Sequence of chain 1.A:
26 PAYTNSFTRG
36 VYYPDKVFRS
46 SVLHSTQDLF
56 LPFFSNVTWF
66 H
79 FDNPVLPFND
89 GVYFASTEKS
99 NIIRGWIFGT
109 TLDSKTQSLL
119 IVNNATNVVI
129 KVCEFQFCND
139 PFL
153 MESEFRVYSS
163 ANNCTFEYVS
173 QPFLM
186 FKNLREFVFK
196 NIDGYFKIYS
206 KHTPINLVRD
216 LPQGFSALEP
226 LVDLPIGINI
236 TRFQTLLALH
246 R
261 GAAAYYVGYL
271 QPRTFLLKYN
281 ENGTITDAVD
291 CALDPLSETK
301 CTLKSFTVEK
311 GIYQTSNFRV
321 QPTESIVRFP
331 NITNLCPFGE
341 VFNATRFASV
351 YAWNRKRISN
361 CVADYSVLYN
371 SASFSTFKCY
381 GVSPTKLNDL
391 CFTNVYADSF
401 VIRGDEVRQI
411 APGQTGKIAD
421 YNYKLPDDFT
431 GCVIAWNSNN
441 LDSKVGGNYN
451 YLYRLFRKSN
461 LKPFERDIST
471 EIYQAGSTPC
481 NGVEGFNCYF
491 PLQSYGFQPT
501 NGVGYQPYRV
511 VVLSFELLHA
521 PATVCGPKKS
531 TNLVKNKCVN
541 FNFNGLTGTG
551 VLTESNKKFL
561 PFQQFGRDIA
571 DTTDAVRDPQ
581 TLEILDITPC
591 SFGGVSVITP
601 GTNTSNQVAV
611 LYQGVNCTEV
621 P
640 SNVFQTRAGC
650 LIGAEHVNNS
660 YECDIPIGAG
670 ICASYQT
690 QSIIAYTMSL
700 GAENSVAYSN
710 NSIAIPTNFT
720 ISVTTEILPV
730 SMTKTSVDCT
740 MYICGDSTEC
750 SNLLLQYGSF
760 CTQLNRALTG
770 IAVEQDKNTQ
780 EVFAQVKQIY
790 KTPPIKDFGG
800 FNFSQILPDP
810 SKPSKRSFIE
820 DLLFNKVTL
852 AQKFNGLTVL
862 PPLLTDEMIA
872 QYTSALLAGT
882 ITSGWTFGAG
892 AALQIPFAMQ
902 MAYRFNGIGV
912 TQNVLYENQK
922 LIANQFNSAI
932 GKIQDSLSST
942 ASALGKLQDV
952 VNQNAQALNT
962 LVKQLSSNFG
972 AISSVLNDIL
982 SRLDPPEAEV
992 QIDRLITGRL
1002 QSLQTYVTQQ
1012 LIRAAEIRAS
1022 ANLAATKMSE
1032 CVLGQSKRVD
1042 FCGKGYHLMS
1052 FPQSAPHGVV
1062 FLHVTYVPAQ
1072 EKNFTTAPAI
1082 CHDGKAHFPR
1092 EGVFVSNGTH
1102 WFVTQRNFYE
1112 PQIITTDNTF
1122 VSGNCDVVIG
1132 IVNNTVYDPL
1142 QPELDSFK

This small molecule binds to this protein.
Small molecule (SMILES): CC(=O)N[C@@H]1[C@@H](O)[C@H](O)[C@@H](CO)O[C@H]1O

Binding-site contacts:
Ligand atom O7 contacts residue PHE342 of chain 1.A at 4.2 Å.
Ligand atom C2 contacts residue SER371 of chain 1.A at 4.3 Å.
Ligand atom O4 contacts residue SER371 of chain 1.A at 3.8 Å.
Ligand atom C1 contacts residue ASN343 of chain 1.A at 1.4 Å.
Ligand atom C8 contacts residue PHE342 of chain 1.A at 3.6 Å (hydrophobic).
Ligand atom C4 contacts residue ASN343 of chain 1.A at 4.2 Å.
Ligand atom C3 contacts residue ASN343 of chain 1.A at 3.8 Å.
Ligand atom C8 contacts residue LEU368 of chain 1.A at 3.7 Å (hydrophobic).
Ligand atom O7 contacts residue SER371 of chain 1.A at 3.3 Å (h-bond).
Ligand atom C7 contacts residue PHE342 of chain 1.A at 4.3 Å (hydrophobic).
Ligand atom C5 contacts residue ASN343 of chain 1.A at 3.7 Å.
Ligand atom C7 contacts residue PHE374 of chain 1.A at 4.4 Å (hydrophobic).
Ligand atom O3 contacts residue SER371 of chain 1.A at 3.0 Å (h-bond).
Ligand atom C4 contacts residue ALA372 of chain 1.A at 4.5 Å (hydrophobic).
Ligand atom N2 contacts residue SER371 of chain 1.A at 4.0 Å.
Ligand atom C8 contacts residue GLY339 of chain 1.A at 3.9 Å.
Ligand atom C2 contacts residue ASN343 of chain 1.A at 2.5 Å.
Ligand atom O4 contacts residue SER373 of chain 1.A at 4.3 Å.
Ligand atom C3 contacts residue SER371 of chain 1.A at 3.4 Å.
Ligand atom O7 contacts residue SER373 of chain 1.A at 3.6 Å (h-bond).
Ligand atom O7 contacts residue PHE374 of chain 1.A at 3.5 Å.
Ligand atom N2 contacts residue ASN343 of chain 1.A at 2.9 Å (h-bond).
Ligand atom O4 contacts residue ALA372 of chain 1.A at 3.2 Å (h-bond).
Ligand atom O5 contacts residue ASN343 of chain 1.A at 2.4 Å (h-bond).
Ligand atom C7 contacts residue SER371 of chain 1.A at 3.5 Å.
Ligand atom C7 contacts residue ASN343 of chain 1.A at 3.5 Å.
Ligand atom C8 contacts residue SER371 of chain 1.A at 4.1 Å.
Ligand atom O7 contacts residue ASN343 of chain 1.A at 3.7 Å.
Ligand atom O3 contacts residue VAL367 of chain 1.A at 3.9 Å.